A small-molecule ligand and the protein it binds are described below.
Small molecule (SMILES): CC(=O)Nc1cc2cccnc2c2ncccc12

Sequence of chain 1.C:
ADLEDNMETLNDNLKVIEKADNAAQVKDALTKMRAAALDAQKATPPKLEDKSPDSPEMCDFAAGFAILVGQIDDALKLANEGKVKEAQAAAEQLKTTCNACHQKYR

Binding-site contacts:
Ligand atom CAC contacts residue MET58 of chain 1.C at 3.5 Å (hydrophobic).
Ligand atom CAI contacts residue PRO53 of chain 1.C at 3.9 Å (hydrophobic).
Ligand atom CAQ contacts residue ZN1 of chain 1.J at 2.9 Å.
Ligand atom NAL contacts residue PRO53 of chain 1.C at 3.0 Å (h-bond).
Ligand atom CAI contacts residue ALA62 of chain 1.C at 3.8 Å (hydrophobic).
Ligand atom OAB contacts residue ALA62 of chain 1.C at 3.5 Å.
Ligand atom CAD contacts residue PRO53 of chain 1.C at 3.9 Å (hydrophobic).
Ligand atom CAA contacts residue CYS59 of chain 1.C at 1.8 Å (hydrophobic).
Ligand atom NAL contacts residue CYS59 of chain 1.C at 3.1 Å (h-bond).
Ligand atom CAE contacts residue MET58 of chain 1.C at 3.9 Å (hydrophobic).
Ligand atom CAI contacts residue MET58 of chain 1.C at 3.5 Å (hydrophobic).
Ligand atom OAB contacts residue CYS59 of chain 1.C at 4.0 Å.
Ligand atom CAO contacts residue ZN1 of chain 1.J at 4.3 Å.
Ligand atom NAK contacts residue ZN1 of chain 1.J at 2.1 Å.
Ligand atom CAE contacts residue ALA43 of chain 1.C at 3.9 Å (hydrophobic).
Ligand atom NAK contacts residue PRO53 of chain 1.C at 4.1 Å.
Ligand atom NAJ contacts residue ZN1 of chain 1.J at 2.1 Å.
Ligand atom CAE contacts residue THR44 of chain 1.C at 4.3 Å.
Ligand atom CAN contacts residue PRO53 of chain 1.C at 3.2 Å (hydrophobic).
Ligand atom CAE contacts residue LYS42 of chain 1.C at 3.3 Å.
Ligand atom CAG contacts residue ALA62 of chain 1.C at 4.2 Å (hydrophobic).
Ligand atom CAE contacts residue GLN41 of chain 1.C at 3.8 Å.
Ligand atom CAF contacts residue ZN1 of chain 1.J at 3.1 Å.
Ligand atom CAO contacts residue MET58 of chain 1.C at 3.6 Å (hydrophobic).
Ligand atom CAP contacts residue PRO53 of chain 1.C at 3.4 Å (hydrophobic).
Ligand atom CAP contacts residue ZN1 of chain 1.J at 4.3 Å.
Ligand atom CAG contacts residue MET58 of chain 1.C at 3.4 Å (hydrophobic).
Ligand atom NAJ contacts residue MET58 of chain 1.C at 4.0 Å.
Ligand atom CAC contacts residue LYS42 of chain 1.C at 4.0 Å.
Ligand atom NAJ contacts residue LYS42 of chain 1.C at 4.2 Å.
Ligand atom CAG contacts residue GLN41 of chain 1.C at 3.7 Å.
Ligand atom CAH contacts residue PRO53 of chain 1.C at 3.5 Å (hydrophobic).
Ligand atom CAM contacts residue CYS59 of chain 1.C at 2.9 Å (hydrophobic).
Ligand atom CAR contacts residue ZN1 of chain 1.J at 2.9 Å.
Ligand atom CAC contacts residue ALA43 of chain 1.C at 3.3 Å (hydrophobic).
Ligand atom CAC contacts residue GLN41 of chain 1.C at 3.3 Å.
Ligand atom CAE contacts residue ZN1 of chain 1.J at 3.1 Å.
Ligand atom CAF contacts residue PRO53 of chain 1.C at 4.0 Å (hydrophobic).
Ligand atom CAQ contacts residue MET58 of chain 1.C at 3.9 Å (hydrophobic).
Ligand atom CAR contacts residue PRO53 of chain 1.C at 4.2 Å (hydrophobic).